The protein below binds the small molecule below.
Small molecule (SMILES): NCCCCCCCCCCCC(=O)O

Binding-site contacts:
Ligand atom C2 contacts residue ILE183 of chain 25.A at 4.2 Å (hydrophobic).
Ligand atom C9 contacts residue PHE115 of chain 25.A at 4.1 Å (hydrophobic).
Ligand atom OXT contacts residue TYR210 of chain 25.A at 3.0 Å (h-bond).
Ligand atom N contacts residue TYR146 of chain 25.A at 4.1 Å.
Ligand atom N contacts residue MET181 of chain 25.A at 3.9 Å.
Ligand atom C9 contacts residue PHE240 of chain 25.A at 4.1 Å (hydrophobic).
Ligand atom C3 contacts residue ILE183 of chain 25.A at 3.7 Å (hydrophobic).
Ligand atom C contacts residue TYR192 of chain 25.A at 4.2 Å (hydrophobic).
Ligand atom C1 contacts residue VAL119 of chain 25.A at 4.2 Å (hydrophobic).
Ligand atom C2 contacts residue ILE95 of chain 25.A at 3.8 Å (hydrophobic).
Ligand atom C contacts residue TYR210 of chain 25.A at 4.1 Å (hydrophobic).
Ligand atom C6 contacts residue TYR192 of chain 25.A at 4.4 Å (hydrophobic).
Ligand atom O contacts residue VAL113 of chain 25.A at 4.0 Å.
Ligand atom C5 contacts residue PHE240 of chain 25.A at 4.1 Å (hydrophobic).
Ligand atom C4 contacts residue ILE95 of chain 25.A at 4.0 Å (hydrophobic).
Ligand atom C4 contacts residue ILE183 of chain 25.A at 4.2 Å (hydrophobic).
Ligand atom C3 contacts residue ILE95 of chain 25.A at 4.2 Å (hydrophobic).
Ligand atom O contacts residue LEU107 of chain 25.A at 4.4 Å.
Ligand atom O contacts residue TYR192 of chain 25.A at 3.9 Å.
Ligand atom C2 contacts residue TYR146 of chain 25.A at 3.9 Å (hydrophobic).
Ligand atom C contacts residue ASN194 of chain 25.A at 4.0 Å.
Ligand atom O contacts residue ASN194 of chain 25.A at 3.0 Å (h-bond).
Ligand atom C8 contacts residue MET216 of chain 25.A at 3.9 Å (hydrophobic).
Ligand atom C5 contacts residue ILE183 of chain 25.A at 4.4 Å (hydrophobic).
Ligand atom C1 contacts residue ILE183 of chain 25.A at 4.2 Å (hydrophobic).
Ligand atom C1 contacts residue ILE219 of chain 25.A at 4.1 Å (hydrophobic).
Ligand atom C7 contacts residue VAL117 of chain 25.A at 4.3 Å (hydrophobic).
Ligand atom C10 contacts residue MET216 of chain 25.A at 3.6 Å (hydrophobic).
Ligand atom N contacts residue ILE219 of chain 25.A at 4.0 Å.
Ligand atom C5 contacts residue ILE95 of chain 25.A at 3.8 Å (hydrophobic).
Ligand atom C7 contacts residue ILE95 of chain 25.A at 4.3 Å (hydrophobic).
Ligand atom OXT contacts residue MET216 of chain 25.A at 4.2 Å.
Ligand atom C8 contacts residue TYR192 of chain 25.A at 3.6 Å (hydrophobic).
Ligand atom C6 contacts residue ILE95 of chain 25.A at 4.1 Å (hydrophobic).
Ligand atom C9 contacts residue TYR192 of chain 25.A at 4.1 Å (hydrophobic).
Ligand atom C7 contacts residue TYR192 of chain 25.A at 4.4 Å (hydrophobic).
Ligand atom C7 contacts residue PHE240 of chain 25.A at 3.9 Å (hydrophobic).
Ligand atom OXT contacts residue ASN194 of chain 25.A at 4.3 Å.
Ligand atom C10 contacts residue TYR192 of chain 25.A at 4.3 Å (hydrophobic).
Ligand atom CA2 contacts residue PHE115 of chain 25.A at 4.3 Å (hydrophobic).

Sequence of chain 25.A:
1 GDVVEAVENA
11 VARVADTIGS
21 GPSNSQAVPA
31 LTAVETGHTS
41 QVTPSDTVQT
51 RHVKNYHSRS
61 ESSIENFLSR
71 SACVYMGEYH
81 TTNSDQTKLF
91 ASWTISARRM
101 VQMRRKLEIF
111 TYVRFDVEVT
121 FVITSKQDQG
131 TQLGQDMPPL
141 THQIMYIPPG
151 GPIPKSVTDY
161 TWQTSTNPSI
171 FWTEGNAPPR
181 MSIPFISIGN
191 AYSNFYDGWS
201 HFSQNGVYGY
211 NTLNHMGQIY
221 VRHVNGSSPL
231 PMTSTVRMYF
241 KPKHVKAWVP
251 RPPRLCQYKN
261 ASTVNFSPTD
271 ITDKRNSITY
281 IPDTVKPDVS